Binding-site contacts:
Ligand atom C contacts residue LEU157 of chain 2.A at 3.6 Å (hydrophobic).
Ligand atom OXT contacts residue HIS235 of chain 2.A at 3.2 Å (h-bond).
Ligand atom ND1 contacts residue THR11 of chain 2.A at 4.1 Å.
Ligand atom N contacts residue LEU148 of chain 2.A at 3.1 Å.
Ligand atom C contacts residue HIS235 of chain 2.A at 3.3 Å.
Ligand atom CB contacts residue SER80 of chain 2.A at 3.5 Å.
Ligand atom CE1 contacts residue LEU121 of chain 2.A at 4.2 Å (hydrophobic).
Ligand atom C contacts residue SER80 of chain 2.A at 3.2 Å.
Ligand atom N contacts residue THR11 of chain 2.A at 3.8 Å.
Ligand atom CE1 contacts residue CYS81 of chain 2.A at 3.5 Å (hydrophobic).
Ligand atom N contacts residue ILE12 of chain 2.A at 3.8 Å.
Ligand atom NE2 contacts residue TRP128 of chain 2.A at 2.8 Å.
Ligand atom O contacts residue LEU157 of chain 2.A at 4.2 Å.
Ligand atom CA contacts residue SER80 of chain 2.A at 3.9 Å.
Ligand atom CB contacts residue ILE12 of chain 2.A at 3.6 Å (hydrophobic).
Ligand atom CD2 contacts residue ILE12 of chain 2.A at 3.8 Å (hydrophobic).
Ligand atom O contacts residue SER80 of chain 2.A at 2.8 Å (h-bond).
Ligand atom OXT contacts residue LYS236 of chain 2.A at 2.8 Å (salt-bridge).
Ligand atom O contacts residue ILE209 of chain 2.A at 3.9 Å.
Ligand atom N contacts residue LEU157 of chain 2.A at 3.2 Å.
Ligand atom OXT contacts residue THR11 of chain 2.A at 3.3 Å.
Ligand atom N contacts residue HIS14 of chain 2.A at 3.0 Å.
Ligand atom CA contacts residue THR11 of chain 2.A at 3.9 Å.
Ligand atom CE1 contacts residue TRP128 of chain 2.A at 3.6 Å (hydrophobic).
Ligand atom CB contacts residue THR11 of chain 2.A at 3.1 Å.
Ligand atom ND1 contacts residue SER80 of chain 2.A at 3.5 Å (h-bond).
Ligand atom CG contacts residue ILE12 of chain 2.A at 3.7 Å (hydrophobic).
Ligand atom OXT contacts residue SER80 of chain 2.A at 3.8 Å.
Ligand atom ND1 contacts residue CYS81 of chain 2.A at 2.9 Å (h-bond).
Ligand atom OXT contacts residue LEU157 of chain 2.A at 3.5 Å.
Ligand atom CG contacts residue SER80 of chain 2.A at 3.8 Å.
Ligand atom C contacts residue THR11 of chain 2.A at 3.7 Å.
Ligand atom CA contacts residue LEU157 of chain 2.A at 3.7 Å (hydrophobic).
Ligand atom CA contacts residue LEU148 of chain 2.A at 4.2 Å (hydrophobic).
Ligand atom CD2 contacts residue TRP128 of chain 2.A at 3.7 Å (hydrophobic).
Ligand atom O contacts residue HIS235 of chain 2.A at 2.6 Å (h-bond).
Ligand atom C contacts residue LYS236 of chain 2.A at 4.0 Å.
Ligand atom OXT contacts residue HIS14 of chain 2.A at 3.8 Å.
Ligand atom CG contacts residue CYS81 of chain 2.A at 3.7 Å (hydrophobic).
Ligand atom CG contacts residue THR11 of chain 2.A at 3.9 Å.

A small-molecule ligand and the protein it binds are described below.
Small molecule (SMILES): N[C@@H](Cc1c[nH]c[nH+]1)C(=O)O

Sequence of chain 2.A:
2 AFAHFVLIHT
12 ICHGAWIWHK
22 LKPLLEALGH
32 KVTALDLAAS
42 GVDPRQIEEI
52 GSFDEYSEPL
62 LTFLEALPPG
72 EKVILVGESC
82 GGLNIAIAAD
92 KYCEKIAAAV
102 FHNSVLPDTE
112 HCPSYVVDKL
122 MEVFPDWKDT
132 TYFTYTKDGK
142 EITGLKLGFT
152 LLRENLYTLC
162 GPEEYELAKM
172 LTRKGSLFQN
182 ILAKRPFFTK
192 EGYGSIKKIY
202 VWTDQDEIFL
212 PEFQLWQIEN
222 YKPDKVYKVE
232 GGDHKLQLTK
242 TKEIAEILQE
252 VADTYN